This small molecule binds to this protein.
Small molecule (SMILES): NCC(=O)O

Sequence of chain 1.B:
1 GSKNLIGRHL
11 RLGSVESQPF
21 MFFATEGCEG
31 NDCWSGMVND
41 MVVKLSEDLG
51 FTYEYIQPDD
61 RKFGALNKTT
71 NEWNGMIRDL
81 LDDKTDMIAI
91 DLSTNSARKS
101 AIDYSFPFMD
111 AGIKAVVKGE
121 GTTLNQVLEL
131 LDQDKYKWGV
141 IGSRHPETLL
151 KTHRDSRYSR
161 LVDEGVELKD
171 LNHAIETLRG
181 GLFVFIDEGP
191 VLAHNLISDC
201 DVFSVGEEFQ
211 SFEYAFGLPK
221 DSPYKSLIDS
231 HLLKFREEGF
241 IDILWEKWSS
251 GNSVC

Binding-site contacts:
Ligand atom OXT contacts residue PHE63 of chain 1.B at 3.5 Å.
Ligand atom OXT contacts residue GLU188 of chain 1.B at 4.3 Å.
Ligand atom OXT contacts residue ARG98 of chain 1.B at 2.8 Å (salt-bridge).
Ligand atom CA contacts residue SER93 of chain 1.B at 3.8 Å.
Ligand atom O contacts residue ARG144 of chain 1.B at 3.4 Å.
Ligand atom O contacts residue HIS145 of chain 1.B at 2.9 Å (h-bond).
Ligand atom OXT contacts residue LEU92 of chain 1.B at 3.8 Å.
Ligand atom CA contacts residue GLU188 of chain 1.B at 3.3 Å.
Ligand atom C contacts residue SER93 of chain 1.B at 3.7 Å.
Ligand atom C contacts residue ARG98 of chain 1.B at 3.5 Å.
Ligand atom C contacts residue HIS145 of chain 1.B at 3.6 Å.
Ligand atom OXT contacts residue SER93 of chain 1.B at 2.9 Å (h-bond).
Ligand atom C contacts residue GLU188 of chain 1.B at 3.9 Å.
Ligand atom C contacts residue ASP91 of chain 1.B at 4.0 Å.
Ligand atom N contacts residue GLU188 of chain 1.B at 2.8 Å (salt-bridge).
Ligand atom CA contacts residue PHE63 of chain 1.B at 3.6 Å (hydrophobic).
Ligand atom C contacts residue ARG144 of chain 1.B at 4.1 Å.
Ligand atom N contacts residue ARG144 of chain 1.B at 4.4 Å.
Ligand atom N contacts residue SER93 of chain 1.B at 3.1 Å (h-bond).
Ligand atom N contacts residue PHE63 of chain 1.B at 4.0 Å.
Ligand atom CA contacts residue ARG144 of chain 1.B at 3.6 Å.
Ligand atom OXT contacts residue HIS145 of chain 1.B at 3.9 Å.
Ligand atom N contacts residue ASP91 of chain 1.B at 2.8 Å (salt-bridge).
Ligand atom N contacts residue TYR214 of chain 1.B at 3.8 Å.
Ligand atom O contacts residue PHE63 of chain 1.B at 3.4 Å.
Ligand atom O contacts residue GLU188 of chain 1.B at 4.5 Å.
Ligand atom O contacts residue ARG98 of chain 1.B at 2.9 Å (salt-bridge).
Ligand atom CA contacts residue HIS145 of chain 1.B at 4.3 Å.
Ligand atom OXT contacts residue ASP91 of chain 1.B at 3.4 Å (salt-bridge).
Ligand atom C contacts residue PHE63 of chain 1.B at 3.3 Å (hydrophobic).
Ligand atom CA contacts residue ASP91 of chain 1.B at 3.8 Å.